Sequence of chain 1.A:
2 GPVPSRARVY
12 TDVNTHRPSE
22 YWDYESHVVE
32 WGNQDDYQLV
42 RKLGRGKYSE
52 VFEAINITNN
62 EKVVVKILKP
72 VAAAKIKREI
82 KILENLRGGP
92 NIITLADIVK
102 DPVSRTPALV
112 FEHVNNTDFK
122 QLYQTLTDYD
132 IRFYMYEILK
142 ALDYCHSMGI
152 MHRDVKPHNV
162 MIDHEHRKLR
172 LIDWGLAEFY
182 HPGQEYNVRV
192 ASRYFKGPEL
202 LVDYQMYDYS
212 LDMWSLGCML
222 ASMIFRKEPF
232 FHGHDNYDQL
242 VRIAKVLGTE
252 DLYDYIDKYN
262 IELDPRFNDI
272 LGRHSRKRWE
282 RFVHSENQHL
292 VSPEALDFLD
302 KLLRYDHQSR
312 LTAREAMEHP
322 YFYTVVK

A protein and the small-molecule ligand that binds it are described below.
Small molecule (SMILES): [NH3+]Cc1cc(Cl)c(-c2ccccc2)c(Cl)c1

Binding-site contacts:
Ligand atom CL1 contacts residue SER293 of chain 1.A at 4.4 Å.
Ligand atom C9 contacts residue PRO294 of chain 1.A at 4.5 Å (hydrophobic).
Ligand atom C10 contacts residue GLU281 of chain 1.A at 3.6 Å.
Ligand atom C6 contacts residue VAL292 of chain 1.A at 3.3 Å (hydrophobic).
Ligand atom CL1 contacts residue VAL284 of chain 1.A at 3.7 Å.
Ligand atom C contacts residue VAL292 of chain 1.A at 3.7 Å (hydrophobic).
Ligand atom CL contacts residue PRO294 of chain 1.A at 3.8 Å.
Ligand atom C8 contacts residue PRO294 of chain 1.A at 3.9 Å (hydrophobic).
Ligand atom C9 contacts residue LEU297 of chain 1.A at 4.0 Å (hydrophobic).
Ligand atom C1 contacts residue GLN289 of chain 1.A at 4.2 Å.
Ligand atom C7 contacts residue PRO294 of chain 1.A at 4.4 Å (hydrophobic).
Ligand atom N contacts residue VAL292 of chain 1.A at 2.8 Å (h-bond).
Ligand atom C8 contacts residue SER293 of chain 1.A at 4.3 Å.
Ligand atom C5 contacts residue SER293 of chain 1.A at 4.3 Å.
Ligand atom C8 contacts residue LEU297 of chain 1.A at 4.2 Å (hydrophobic).
Ligand atom CL1 contacts residue VAL292 of chain 1.A at 3.4 Å.
Ligand atom C6 contacts residue GLN289 of chain 1.A at 3.6 Å.
Ligand atom N contacts residue GLN289 of chain 1.A at 2.8 Å (h-bond).
Ligand atom C2 contacts residue PRO294 of chain 1.A at 4.4 Å (hydrophobic).
Ligand atom C6 contacts residue SER293 of chain 1.A at 4.3 Å.
Ligand atom C9 contacts residue GLU281 of chain 1.A at 3.8 Å.
Ligand atom C5 contacts residue VAL292 of chain 1.A at 4.0 Å (hydrophobic).
Ligand atom N contacts residue HIS290 of chain 1.A at 4.3 Å.
Ligand atom C4 contacts residue PRO294 of chain 1.A at 4.1 Å (hydrophobic).
Ligand atom C contacts residue GLN289 of chain 1.A at 3.5 Å.
Ligand atom C3 contacts residue PRO294 of chain 1.A at 3.9 Å (hydrophobic).
Ligand atom C1 contacts residue VAL292 of chain 1.A at 3.6 Å (hydrophobic).